Binding-site contacts:
Ligand atom C5 contacts residue HIS158 of chain 8.A at 4.1 Å.
Ligand atom O6 contacts residue LYS157 of chain 8.A at 3.8 Å.
Ligand atom O5 contacts residue ASN153 of chain 8.A at 2.4 Å (h-bond).
Ligand atom C2 contacts residue HIS149 of chain 8.A at 3.6 Å.
Ligand atom C1 contacts residue THR155 of chain 8.A at 3.9 Å.
Ligand atom C1 contacts residue HIS149 of chain 8.A at 4.0 Å.
Ligand atom C1 contacts residue HIS158 of chain 8.A at 4.0 Å.
Ligand atom C2 contacts residue ASN153 of chain 8.A at 2.5 Å.
Ligand atom O5 contacts residue LYS157 of chain 8.A at 4.5 Å.
Ligand atom N2 contacts residue ASN153 of chain 8.A at 2.9 Å (h-bond).
Ligand atom C8 contacts residue GLY102 of chain 8.C at 3.3 Å.
Ligand atom N2 contacts residue HIS149 of chain 8.A at 4.3 Å.
Ligand atom C5 contacts residue ASN153 of chain 8.A at 3.7 Å.
Ligand atom O7 contacts residue ASN153 of chain 8.A at 4.0 Å.
Ligand atom C8 contacts residue ASN103 of chain 8.C at 4.5 Å.
Ligand atom C7 contacts residue ASN153 of chain 8.A at 3.7 Å.
Ligand atom C8 contacts residue TRP101 of chain 8.C at 3.6 Å (hydrophobic).
Ligand atom O5 contacts residue HIS149 of chain 8.A at 4.1 Å.
Ligand atom C7 contacts residue HIS149 of chain 8.A at 4.2 Å.
Ligand atom C6 contacts residue HIS158 of chain 8.A at 3.8 Å.
Ligand atom O5 contacts residue HIS158 of chain 8.A at 3.1 Å.
Ligand atom C3 contacts residue ASN153 of chain 8.A at 3.8 Å.
Ligand atom O7 contacts residue HIS149 of chain 8.A at 3.3 Å.
Ligand atom C6 contacts residue LYS157 of chain 8.A at 3.8 Å.
Ligand atom C1 contacts residue ASN153 of chain 8.A at 1.4 Å.
Ligand atom O5 contacts residue THR155 of chain 8.A at 4.3 Å.
Ligand atom C5 contacts residue LYS157 of chain 8.A at 4.1 Å.
Ligand atom C4 contacts residue ASN153 of chain 8.A at 4.2 Å.
Ligand atom O3 contacts residue HIS149 of chain 8.A at 4.4 Å.

Sequence of chain 8.A:
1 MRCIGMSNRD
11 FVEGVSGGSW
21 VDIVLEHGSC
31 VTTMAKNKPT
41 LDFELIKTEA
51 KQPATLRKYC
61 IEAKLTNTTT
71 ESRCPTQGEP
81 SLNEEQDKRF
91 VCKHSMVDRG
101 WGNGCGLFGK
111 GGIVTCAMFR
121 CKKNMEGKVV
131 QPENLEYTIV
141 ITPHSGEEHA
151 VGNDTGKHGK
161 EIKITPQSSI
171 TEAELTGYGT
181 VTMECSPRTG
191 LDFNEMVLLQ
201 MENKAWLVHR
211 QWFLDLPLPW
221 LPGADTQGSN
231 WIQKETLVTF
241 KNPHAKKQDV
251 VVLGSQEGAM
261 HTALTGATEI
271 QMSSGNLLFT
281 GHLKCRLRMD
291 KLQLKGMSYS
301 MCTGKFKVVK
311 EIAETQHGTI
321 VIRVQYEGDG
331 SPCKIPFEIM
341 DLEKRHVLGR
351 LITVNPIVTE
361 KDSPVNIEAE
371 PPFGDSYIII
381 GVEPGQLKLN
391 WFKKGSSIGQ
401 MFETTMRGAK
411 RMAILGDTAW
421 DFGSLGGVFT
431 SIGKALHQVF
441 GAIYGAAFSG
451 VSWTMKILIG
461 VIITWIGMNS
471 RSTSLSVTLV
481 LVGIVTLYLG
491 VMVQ

Sequence of chain 8.C:
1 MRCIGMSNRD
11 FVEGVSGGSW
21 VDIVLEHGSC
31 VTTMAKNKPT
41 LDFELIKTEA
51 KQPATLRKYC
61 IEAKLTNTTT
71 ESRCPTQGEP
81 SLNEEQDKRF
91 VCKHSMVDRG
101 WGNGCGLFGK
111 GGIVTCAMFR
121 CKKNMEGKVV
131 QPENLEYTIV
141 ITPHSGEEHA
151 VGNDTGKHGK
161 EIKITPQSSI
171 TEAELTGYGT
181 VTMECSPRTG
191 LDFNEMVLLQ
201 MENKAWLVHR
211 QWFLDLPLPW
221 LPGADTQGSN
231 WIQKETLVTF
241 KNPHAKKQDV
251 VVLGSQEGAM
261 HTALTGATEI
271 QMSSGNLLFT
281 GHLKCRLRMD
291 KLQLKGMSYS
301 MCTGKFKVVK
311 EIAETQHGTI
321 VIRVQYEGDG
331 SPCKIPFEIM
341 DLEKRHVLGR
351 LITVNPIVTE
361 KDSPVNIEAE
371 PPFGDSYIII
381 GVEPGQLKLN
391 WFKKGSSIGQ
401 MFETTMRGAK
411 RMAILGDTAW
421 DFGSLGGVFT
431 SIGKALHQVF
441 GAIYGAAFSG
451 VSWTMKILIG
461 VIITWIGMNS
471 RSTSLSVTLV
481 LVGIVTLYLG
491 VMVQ

A protein and the small-molecule ligand that binds it are described below.
Small molecule (SMILES): CC(=O)N[C@@H]1[C@@H](O)[C@H](O)[C@@H](CO)O[C@H]1O